Sequence of chain 1.B:
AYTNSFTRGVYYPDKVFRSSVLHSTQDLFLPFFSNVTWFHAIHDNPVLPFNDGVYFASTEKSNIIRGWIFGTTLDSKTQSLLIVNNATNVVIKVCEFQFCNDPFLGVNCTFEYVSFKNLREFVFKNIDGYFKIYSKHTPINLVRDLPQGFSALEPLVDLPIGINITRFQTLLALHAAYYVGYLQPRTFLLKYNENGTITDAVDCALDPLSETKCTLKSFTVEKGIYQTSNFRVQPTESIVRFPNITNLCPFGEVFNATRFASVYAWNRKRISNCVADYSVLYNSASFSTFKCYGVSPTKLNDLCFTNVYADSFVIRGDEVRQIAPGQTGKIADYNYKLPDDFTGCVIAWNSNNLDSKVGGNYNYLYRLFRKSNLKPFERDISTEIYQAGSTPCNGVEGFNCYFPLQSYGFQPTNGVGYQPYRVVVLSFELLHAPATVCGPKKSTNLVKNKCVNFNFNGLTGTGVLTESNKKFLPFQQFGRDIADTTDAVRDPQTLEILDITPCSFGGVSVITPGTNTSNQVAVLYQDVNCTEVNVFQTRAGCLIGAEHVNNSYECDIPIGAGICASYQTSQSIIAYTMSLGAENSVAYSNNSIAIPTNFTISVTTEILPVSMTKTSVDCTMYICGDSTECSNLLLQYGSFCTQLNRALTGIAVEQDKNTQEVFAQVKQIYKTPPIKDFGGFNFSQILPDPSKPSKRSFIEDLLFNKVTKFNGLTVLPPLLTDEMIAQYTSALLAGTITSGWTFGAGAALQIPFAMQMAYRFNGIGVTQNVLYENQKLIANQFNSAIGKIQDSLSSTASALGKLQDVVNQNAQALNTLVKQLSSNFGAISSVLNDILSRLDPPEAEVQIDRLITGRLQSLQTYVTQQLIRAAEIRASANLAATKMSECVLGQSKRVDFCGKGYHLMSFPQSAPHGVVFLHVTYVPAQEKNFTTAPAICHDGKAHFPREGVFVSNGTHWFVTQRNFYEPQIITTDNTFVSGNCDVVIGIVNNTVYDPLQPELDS

This protein binds this small molecule.
Small molecule (SMILES): CC(=O)N[C@H]1[C@H](O[C@H]2[C@H](O)[C@@H](NC(C)=O)CO[C@@H]2CO)O[C@H](CO)[C@@H](O)[C@@H]1O

Binding-site contacts:
Ligand atom O5 contacts residue ASN1134 of chain 1.B at 2.4 Å (h-bond).
Ligand atom C4 contacts residue ASN1134 of chain 1.B at 4.2 Å.
Ligand atom C8 contacts residue ASN1134 of chain 1.B at 4.4 Å.
Ligand atom C3 contacts residue ASN1134 of chain 1.B at 3.8 Å.
Ligand atom O6 contacts residue ASN1134 of chain 1.B at 4.2 Å.
Ligand atom C1 contacts residue ASN1134 of chain 1.B at 1.4 Å.
Ligand atom N2 contacts residue ASN1134 of chain 1.B at 2.9 Å (h-bond).
Ligand atom O7 contacts residue ASN1134 of chain 1.B at 3.1 Å (h-bond).
Ligand atom C7 contacts residue ASN1134 of chain 1.B at 3.2 Å.
Ligand atom C5 contacts residue ASN1134 of chain 1.B at 3.7 Å.
Ligand atom C2 contacts residue ASN1134 of chain 1.B at 2.5 Å.